Binding-site contacts:
Ligand atom O8 contacts residue TRP151 of chain 1.A at 3.9 Å.
Ligand atom O6 contacts residue GLY223 of chain 1.A at 3.2 Å (h-bond).
Ligand atom O1B contacts residue LEU224 of chain 1.A at 3.7 Å.
Ligand atom C9 contacts residue TYR93 of chain 1.A at 3.4 Å (hydrophobic).
Ligand atom O3 contacts residue GLY223 of chain 1.A at 3.9 Å.
Ligand atom C11 contacts residue ILE153 of chain 1.A at 3.9 Å (hydrophobic).
Ligand atom C5 contacts residue VAL133 of chain 1.A at 3.7 Å (hydrophobic).
Ligand atom C5 contacts residue GLY223 of chain 1.A at 4.0 Å.
Ligand atom C9 contacts residue LEU192 of chain 1.A at 4.0 Å (hydrophobic).
Ligand atom C9 contacts residue GLU188 of chain 1.A at 3.6 Å.
Ligand atom C6 contacts residue VAL133 of chain 1.A at 4.0 Å (hydrophobic).
Ligand atom O1A contacts residue SER135 of chain 1.A at 2.8 Å (h-bond).
Ligand atom C9 contacts residue TRP151 of chain 1.A at 4.0 Å (hydrophobic).
Ligand atom O5 contacts residue LYS220 of chain 1.A at 3.8 Å.
Ligand atom O4 contacts residue VAL133 of chain 1.A at 3.8 Å.
Ligand atom C8 contacts residue TYR93 of chain 1.A at 3.8 Å (hydrophobic).
Ligand atom C4 contacts residue VAL133 of chain 1.A at 3.3 Å (hydrophobic).
Ligand atom N5 contacts residue VAL133 of chain 1.A at 3.0 Å (h-bond).
Ligand atom C1 contacts residue SER135 of chain 1.A at 3.7 Å.
Ligand atom O9 contacts residue GLU188 of chain 1.A at 3.0 Å (salt-bridge).
Ligand atom C11 contacts residue TRP151 of chain 1.A at 3.9 Å (hydrophobic).
Ligand atom O7 contacts residue LEU192 of chain 1.A at 3.7 Å.
Ligand atom O1A contacts residue SER134 of chain 1.A at 3.3 Å.
Ligand atom O1 contacts residue LYS220 of chain 1.A at 3.9 Å.
Ligand atom C9 contacts residue HIS181 of chain 1.A at 3.6 Å.
Ligand atom O9 contacts residue HIS181 of chain 1.A at 3.2 Å (h-bond).
Ligand atom C10 contacts residue LEU131 of chain 1.A at 3.9 Å (hydrophobic).
Ligand atom C8 contacts residue LYS220 of chain 1.A at 3.9 Å.
Ligand atom O1B contacts residue SER135 of chain 1.A at 4.0 Å.
Ligand atom C1 contacts residue SER134 of chain 1.A at 3.5 Å.
Ligand atom O1B contacts residue SER134 of chain 1.A at 2.7 Å (h-bond).
Ligand atom C7 contacts residue TRP151 of chain 1.A at 3.8 Å (hydrophobic).
Ligand atom O8 contacts residue LEU224 of chain 1.A at 3.8 Å.
Ligand atom O9 contacts residue TYR93 of chain 1.A at 2.9 Å (h-bond).
Ligand atom C5 contacts residue LEU224 of chain 1.A at 3.9 Å (hydrophobic).
Ligand atom C11 contacts residue GLY132 of chain 1.A at 3.9 Å.
Ligand atom O8 contacts residue TYR93 of chain 1.A at 3.0 Å (h-bond).
Ligand atom O10 contacts residue LEU192 of chain 1.A at 3.2 Å.
Ligand atom C11 contacts residue LEU131 of chain 1.A at 3.1 Å (hydrophobic).
Ligand atom C4 contacts residue SER135 of chain 1.A at 4.0 Å.

The protein below binds the small molecule below.
Small molecule (SMILES): CC(=O)N[C@@H]1[C@@H](O)[C@H](O[C@@H]2O[C@H](CO)[C@H](O)[C@H](O[C@]3(C(=O)O)C[C@H](O)[C@@H](NC(C)=O)[C@H]([C@H](O)[C@H](O)CO)O3)[C@H]2O)[C@@H](CO)O[C@H]1O

Sequence of chain 1.A:
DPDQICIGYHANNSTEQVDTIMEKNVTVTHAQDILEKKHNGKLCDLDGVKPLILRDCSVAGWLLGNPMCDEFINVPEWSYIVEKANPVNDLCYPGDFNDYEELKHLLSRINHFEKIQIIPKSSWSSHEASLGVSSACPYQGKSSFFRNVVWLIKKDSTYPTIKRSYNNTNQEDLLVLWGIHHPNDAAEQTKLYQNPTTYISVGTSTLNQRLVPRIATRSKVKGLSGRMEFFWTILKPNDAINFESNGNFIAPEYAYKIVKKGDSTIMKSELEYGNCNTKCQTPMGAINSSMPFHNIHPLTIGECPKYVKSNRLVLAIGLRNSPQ